Sequence of chain 56.A:
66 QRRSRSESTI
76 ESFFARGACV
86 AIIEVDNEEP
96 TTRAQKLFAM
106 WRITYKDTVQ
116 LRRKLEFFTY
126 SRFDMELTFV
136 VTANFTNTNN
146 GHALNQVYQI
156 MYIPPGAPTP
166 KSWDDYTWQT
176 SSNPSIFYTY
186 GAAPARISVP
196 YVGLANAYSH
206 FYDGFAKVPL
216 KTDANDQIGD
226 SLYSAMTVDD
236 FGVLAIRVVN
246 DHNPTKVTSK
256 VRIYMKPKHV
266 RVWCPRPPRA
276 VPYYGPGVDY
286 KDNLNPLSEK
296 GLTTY

Sequence of chain 56.C:
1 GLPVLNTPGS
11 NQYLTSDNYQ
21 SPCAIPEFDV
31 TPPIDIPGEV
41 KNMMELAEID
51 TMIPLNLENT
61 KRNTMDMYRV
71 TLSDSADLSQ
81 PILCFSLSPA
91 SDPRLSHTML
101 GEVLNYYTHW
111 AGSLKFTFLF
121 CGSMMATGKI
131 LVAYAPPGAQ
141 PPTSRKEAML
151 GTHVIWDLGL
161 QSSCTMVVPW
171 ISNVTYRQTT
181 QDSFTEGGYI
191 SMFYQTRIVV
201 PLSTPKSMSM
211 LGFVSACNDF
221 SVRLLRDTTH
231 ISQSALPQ

The small molecule below binds the protein below.
Small molecule (SMILES): CCO/N=C/c1ccc(OCC[C@@H](C)CCN2CCN(c3ccncc3)C2=O)cc1

Binding-site contacts:
Ligand atom CAN contacts residue ILE108 of chain 56.A at 3.7 Å (hydrophobic).
Ligand atom CAG contacts residue TYR110 of chain 56.A at 3.7 Å (hydrophobic).
Ligand atom CBA contacts residue TYR110 of chain 56.A at 3.4 Å (hydrophobic).
Ligand atom CAL contacts residue MET130 of chain 56.A at 3.2 Å (hydrophobic).
Ligand atom OAC contacts residue THR109 of chain 56.A at 3.8 Å.
Ligand atom CAH contacts residue TYR110 of chain 56.A at 3.6 Å (hydrophobic).
Ligand atom CAJ contacts residue VAL194 of chain 56.A at 3.6 Å (hydrophobic).
Ligand atom OAC contacts residue TYR110 of chain 56.A at 3.6 Å.
Ligand atom CAR contacts residue TYR203 of chain 56.A at 3.7 Å (hydrophobic).
Ligand atom CAZ contacts residue VAL194 of chain 56.A at 3.9 Å (hydrophobic).
Ligand atom CAF contacts residue LYS111 of chain 56.A at 3.6 Å.
Ligand atom CAA contacts residue PRO179 of chain 56.A at 3.3 Å (hydrophobic).
Ligand atom CAB contacts residue TYR203 of chain 56.A at 3.6 Å (hydrophobic).
Ligand atom CAI contacts residue TYR157 of chain 56.A at 3.6 Å (hydrophobic).
Ligand atom OAV contacts residue ILE192 of chain 56.A at 3.1 Å.
Ligand atom OAC contacts residue PHE236 of chain 56.A at 3.5 Å.
Ligand atom CAY contacts residue VAL194 of chain 56.A at 3.8 Å (hydrophobic).
Ligand atom CAL contacts residue VAL194 of chain 56.A at 3.8 Å (hydrophobic).
Ligand atom CAA contacts residue ILE155 of chain 56.A at 3.8 Å (hydrophobic).
Ligand atom CAX contacts residue TYR110 of chain 56.A at 3.6 Å (hydrophobic).
Ligand atom CAQ contacts residue PHE236 of chain 56.A at 3.5 Å (hydrophobic).
Ligand atom CAO contacts residue PHE236 of chain 56.A at 3.7 Å (hydrophobic).
Ligand atom CAK contacts residue TYR157 of chain 56.A at 3.6 Å (hydrophobic).
Ligand atom NBC contacts residue PHE236 of chain 56.A at 3.7 Å.
Ligand atom CAD contacts residue ILE192 of chain 56.A at 3.4 Å (hydrophobic).
Ligand atom CAS contacts residue TYR203 of chain 56.A at 3.7 Å (hydrophobic).
Ligand atom CAX contacts residue PHE236 of chain 56.A at 3.3 Å (hydrophobic).
Ligand atom CAM contacts residue TYR157 of chain 56.A at 3.8 Å (hydrophobic).
Ligand atom CAE contacts residue SER204 of chain 56.A at 3.4 Å.
Ligand atom NAT contacts residue ILE192 of chain 56.A at 3.8 Å.
Ligand atom CAA contacts residue SER180 of chain 56.A at 3.6 Å.
Ligand atom NBD contacts residue TYR110 of chain 56.A at 3.4 Å.
Ligand atom CBB contacts residue MET130 of chain 56.A at 3.7 Å (hydrophobic).
Ligand atom CAA contacts residue ILE181 of chain 56.A at 3.8 Å (hydrophobic).
Ligand atom NAU contacts residue LYS111 of chain 56.A at 3.5 Å (salt-bridge).
Ligand atom CAJ contacts residue LEU132 of chain 56.A at 3.3 Å (hydrophobic).
Ligand atom NAT contacts residue TYR157 of chain 56.A at 3.4 Å.
Ligand atom CAE contacts residue TYR110 of chain 56.A at 3.8 Å (hydrophobic).
Ligand atom NBD contacts residue PHE236 of chain 56.A at 3.6 Å.
Ligand atom CAL contacts residue LEU132 of chain 56.A at 3.9 Å (hydrophobic).